Sequence of chain 1.B:
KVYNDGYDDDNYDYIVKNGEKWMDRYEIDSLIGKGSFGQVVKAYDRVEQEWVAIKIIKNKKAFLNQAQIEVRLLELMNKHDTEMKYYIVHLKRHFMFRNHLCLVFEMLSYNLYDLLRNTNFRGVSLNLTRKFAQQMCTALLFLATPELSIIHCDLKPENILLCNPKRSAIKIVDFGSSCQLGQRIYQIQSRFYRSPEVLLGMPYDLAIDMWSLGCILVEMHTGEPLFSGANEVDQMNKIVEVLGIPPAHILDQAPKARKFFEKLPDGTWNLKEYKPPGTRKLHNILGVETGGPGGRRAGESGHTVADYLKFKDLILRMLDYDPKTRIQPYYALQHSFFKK

Binding-site contacts:
Ligand atom C10 contacts residue LYS85 of chain 1.B at 3.9 Å.
Ligand atom N2 contacts residue GLU100 of chain 1.B at 3.5 Å (salt-bridge).
Ligand atom C1 contacts residue SER139 of chain 1.B at 4.0 Å.
Ligand atom C11 contacts residue ASP204 of chain 1.B at 4.0 Å.
Ligand atom C2 contacts residue ALA83 of chain 1.B at 3.5 Å (hydrophobic).
Ligand atom N2 contacts residue VAL203 of chain 1.B at 4.0 Å.
Ligand atom N3 contacts residue ASP204 of chain 1.B at 3.5 Å (salt-bridge).
Ligand atom N4 contacts residue VAL203 of chain 1.B at 4.0 Å.
Ligand atom N1 contacts residue ASP204 of chain 1.B at 3.4 Å (salt-bridge).
Ligand atom N3 contacts residue LYS85 of chain 1.B at 3.4 Å (salt-bridge).
Ligand atom C10 contacts residue VAL203 of chain 1.B at 3.7 Å (hydrophobic).
Ligand atom N1 contacts residue GLU100 of chain 1.B at 2.6 Å (salt-bridge).
Ligand atom C2 contacts residue LEU191 of chain 1.B at 3.9 Å (hydrophobic).
Ligand atom N2 contacts residue ASP204 of chain 1.B at 3.4 Å (salt-bridge).
Ligand atom C7 contacts residue GLU136 of chain 1.B at 3.5 Å.
Ligand atom C1 contacts residue MET137 of chain 1.B at 4.1 Å (hydrophobic).
Ligand atom N1 contacts residue LYS85 of chain 1.B at 4.1 Å.
Ligand atom C4 contacts residue LEU191 of chain 1.B at 3.9 Å (hydrophobic).
Ligand atom C6 contacts residue PHE135 of chain 1.B at 3.8 Å (hydrophobic).
Ligand atom C2 contacts residue LEU138 of chain 1.B at 4.1 Å (hydrophobic).
Ligand atom C1 contacts residue ILE62 of chain 1.B at 4.1 Å (hydrophobic).
Ligand atom C11 contacts residue LYS85 of chain 1.B at 3.5 Å.
Ligand atom O1 contacts residue MET137 of chain 1.B at 4.0 Å.
Ligand atom N2 contacts residue LYS85 of chain 1.B at 3.0 Å (salt-bridge).
Ligand atom N1 contacts residue VAL119 of chain 1.B at 4.0 Å.
Ligand atom O1 contacts residue LEU138 of chain 1.B at 3.0 Å (h-bond).
Ligand atom C11 contacts residue VAL203 of chain 1.B at 4.0 Å (hydrophobic).
Ligand atom C10 contacts residue PHE135 of chain 1.B at 3.6 Å (hydrophobic).
Ligand atom C9 contacts residue PHE135 of chain 1.B at 3.6 Å (hydrophobic).
Ligand atom C10 contacts residue GLU100 of chain 1.B at 3.5 Å.
Ligand atom C3 contacts residue LEU191 of chain 1.B at 3.6 Å (hydrophobic).
Ligand atom C8 contacts residue VAL203 of chain 1.B at 4.0 Å (hydrophobic).
Ligand atom C1 contacts residue LEU138 of chain 1.B at 3.3 Å (hydrophobic).
Ligand atom C9 contacts residue VAL203 of chain 1.B at 3.7 Å (hydrophobic).
Ligand atom N1 contacts residue PHE135 of chain 1.B at 3.0 Å.
Ligand atom C10 contacts residue ASP204 of chain 1.B at 3.6 Å.
Ligand atom C4 contacts residue VAL70 of chain 1.B at 3.9 Å (hydrophobic).
Ligand atom O1 contacts residue ALA83 of chain 1.B at 3.5 Å.
Ligand atom C3 contacts residue VAL70 of chain 1.B at 3.9 Å (hydrophobic).
Ligand atom C7 contacts residue ALA83 of chain 1.B at 3.5 Å (hydrophobic).

The small molecule below binds the protein below.
Small molecule (SMILES): COc1ccc(-c2cc(N)nc(N)n2)cc1